Sequence of chain 1.B:
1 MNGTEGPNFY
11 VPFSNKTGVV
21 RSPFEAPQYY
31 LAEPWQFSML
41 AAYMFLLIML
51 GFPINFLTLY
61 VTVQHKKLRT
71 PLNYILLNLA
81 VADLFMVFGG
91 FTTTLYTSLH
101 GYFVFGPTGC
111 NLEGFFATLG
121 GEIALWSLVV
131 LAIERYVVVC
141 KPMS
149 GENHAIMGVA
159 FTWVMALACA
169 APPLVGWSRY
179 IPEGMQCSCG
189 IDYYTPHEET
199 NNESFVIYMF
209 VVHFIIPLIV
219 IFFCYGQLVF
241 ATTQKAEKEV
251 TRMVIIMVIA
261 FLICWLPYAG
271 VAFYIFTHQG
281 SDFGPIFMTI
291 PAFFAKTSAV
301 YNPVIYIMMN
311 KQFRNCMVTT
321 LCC

Sequence of chain 1.D:
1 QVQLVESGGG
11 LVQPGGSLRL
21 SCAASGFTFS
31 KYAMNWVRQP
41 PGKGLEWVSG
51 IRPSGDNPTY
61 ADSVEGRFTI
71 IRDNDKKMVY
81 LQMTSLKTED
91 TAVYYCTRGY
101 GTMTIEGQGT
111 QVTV

A small-molecule ligand and the protein it binds are described below.
Small molecule (SMILES): CC(=O)N[C@H]1[C@H](O[C@H]2[C@H](O)[C@@H](NC(C)=O)CO[C@@H]2CO)O[C@H](CO)[C@@H](O)[C@@H]1O

Binding-site contacts:
Ligand atom C3 contacts residue ASN2 of chain 1.B at 3.8 Å.
Ligand atom O6 contacts residue ASN57 of chain 1.D at 3.6 Å.
Ligand atom C8 contacts residue MET1 of chain 1.B at 4.0 Å (hydrophobic).
Ligand atom O6 contacts residue ASP56 of chain 1.D at 3.8 Å.
Ligand atom C7 contacts residue ARG52 of chain 1.D at 4.2 Å.
Ligand atom O7 contacts residue MET1 of chain 1.B at 4.3 Å.
Ligand atom O5 contacts residue SER281 of chain 1.B at 3.5 Å.
Ligand atom C8 contacts residue ASN57 of chain 1.D at 3.2 Å.
Ligand atom N2 contacts residue ASN2 of chain 1.B at 2.7 Å (h-bond).
Ligand atom C8 contacts residue THR59 of chain 1.D at 3.4 Å.
Ligand atom O5 contacts residue ASP282 of chain 1.B at 2.9 Å (salt-bridge).
Ligand atom C7 contacts residue MET1 of chain 1.B at 4.2 Å (hydrophobic).
Ligand atom O6 contacts residue SER281 of chain 1.B at 4.1 Å.
Ligand atom C7 contacts residue ASN2 of chain 1.B at 3.5 Å.
Ligand atom N2 contacts residue ASN57 of chain 1.D at 4.1 Å.
Ligand atom O5 contacts residue ASN2 of chain 1.B at 2.4 Å (h-bond).
Ligand atom O3 contacts residue ASN57 of chain 1.D at 3.0 Å (h-bond).
Ligand atom C5 contacts residue ASN2 of chain 1.B at 3.7 Å.
Ligand atom O5 contacts residue GLY280 of chain 1.B at 4.3 Å.
Ligand atom O7 contacts residue ASN2 of chain 1.B at 3.8 Å.
Ligand atom C1 contacts residue GLY280 of chain 1.B at 4.2 Å.
Ligand atom O7 contacts residue GLY280 of chain 1.B at 4.1 Å.
Ligand atom C2 contacts residue GLY280 of chain 1.B at 4.5 Å.
Ligand atom C5 contacts residue ASP282 of chain 1.B at 3.8 Å.
Ligand atom C2 contacts residue ASN2 of chain 1.B at 2.5 Å.
Ligand atom O7 contacts residue ARG52 of chain 1.D at 3.4 Å.
Ligand atom C1 contacts residue ASN2 of chain 1.B at 1.4 Å.
Ligand atom C8 contacts residue ASN2 of chain 1.B at 4.3 Å.
Ligand atom C6 contacts residue ASP282 of chain 1.B at 3.9 Å.
Ligand atom C4 contacts residue ASN2 of chain 1.B at 4.3 Å.
Ligand atom C3 contacts residue ASN57 of chain 1.D at 4.2 Å.
Ligand atom C1 contacts residue SER281 of chain 1.B at 4.0 Å.
Ligand atom C7 contacts residue ASN57 of chain 1.D at 4.0 Å.
Ligand atom O6 contacts residue ASP282 of chain 1.B at 3.1 Å (salt-bridge).
Ligand atom C1 contacts residue ASP282 of chain 1.B at 3.6 Å.